Sequence of chain 13.C:
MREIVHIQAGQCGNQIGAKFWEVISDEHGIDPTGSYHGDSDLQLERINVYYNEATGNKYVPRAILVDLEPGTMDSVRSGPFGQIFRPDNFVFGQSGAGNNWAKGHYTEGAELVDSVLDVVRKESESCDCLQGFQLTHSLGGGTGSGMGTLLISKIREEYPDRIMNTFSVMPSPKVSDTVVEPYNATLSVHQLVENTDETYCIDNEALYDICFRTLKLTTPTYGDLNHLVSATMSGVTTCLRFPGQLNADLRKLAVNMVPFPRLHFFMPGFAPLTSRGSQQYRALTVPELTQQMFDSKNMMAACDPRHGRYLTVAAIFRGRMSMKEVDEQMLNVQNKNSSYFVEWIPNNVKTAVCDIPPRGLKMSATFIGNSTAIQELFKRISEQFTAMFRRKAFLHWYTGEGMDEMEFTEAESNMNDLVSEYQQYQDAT

The small molecule below binds the protein below.
Small molecule (SMILES): CC(=O)O[C@H]1C(=O)[C@@]2(C)[C@H]([C@H](OC(=O)c3ccccc3)[C@]3(O)C[C@H](OC(=O)[C@H](O)[C@@H](NC(=O)c4ccccc4)c4ccccc4)C(C)=C1C3(C)C)[C@]1(OC(C)=O)CO[C@@H]1C[C@@H]2O

Binding-site contacts:
Ligand atom C39 contacts residue ALA231 of chain 13.C at 3.8 Å (hydrophobic).
Ligand atom C16 contacts residue PRO272 of chain 13.C at 3.6 Å (hydrophobic).
Ligand atom C40 contacts residue VAL23 of chain 13.C at 3.5 Å (hydrophobic).
Ligand atom O06 contacts residue LEU273 of chain 13.C at 3.6 Å.
Ligand atom C06 contacts residue HIS227 of chain 13.C at 2.3 Å.
Ligand atom C44 contacts residue LEU361 of chain 13.C at 3.8 Å (hydrophobic).
Ligand atom O08 contacts residue ARG276 of chain 13.C at 3.3 Å.
Ligand atom C41 contacts residue SER234 of chain 13.C at 3.7 Å.
Ligand atom C28 contacts residue PRO358 of chain 13.C at 3.8 Å (hydrophobic).
Ligand atom C14 contacts residue THR274 of chain 13.C at 3.6 Å.
Ligand atom O13 contacts residue ARG359 of chain 13.C at 3.1 Å (salt-bridge).
Ligand atom O13 contacts residue PRO358 of chain 13.C at 3.5 Å.
Ligand atom C31 contacts residue HIS227 of chain 13.C at 3.8 Å.
Ligand atom C09 contacts residue HIS227 of chain 13.C at 3.3 Å.
Ligand atom O07 contacts residue ARG276 of chain 13.C at 3.8 Å.
Ligand atom O12 contacts residue GLY360 of chain 13.C at 3.4 Å (h-bond).
Ligand atom C40 contacts residue SER234 of chain 13.C at 3.1 Å.
Ligand atom O06 contacts residue THR274 of chain 13.C at 3.1 Å (h-bond).
Ligand atom C07 contacts residue HIS227 of chain 13.C at 2.3 Å.
Ligand atom C04 contacts residue HIS227 of chain 13.C at 3.3 Å.
Ligand atom C08 contacts residue LEU228 of chain 13.C at 3.6 Å (hydrophobic).
Ligand atom C36 contacts residue HIS227 of chain 13.C at 3.7 Å.
Ligand atom C13 contacts residue HIS227 of chain 13.C at 3.9 Å.
Ligand atom C15 contacts residue PRO272 of chain 13.C at 3.3 Å (hydrophobic).
Ligand atom C19 contacts residue THR274 of chain 13.C at 3.2 Å.
Ligand atom C06 contacts residue ASP224 of chain 13.C at 3.4 Å.
Ligand atom O06 contacts residue PRO272 of chain 13.C at 3.6 Å.
Ligand atom C44 contacts residue GLY360 of chain 13.C at 3.9 Å.
Ligand atom C14 contacts residue LEU215 of chain 13.C at 3.8 Å (hydrophobic).
Ligand atom C17 contacts residue LEU361 of chain 13.C at 3.9 Å (hydrophobic).
Ligand atom C42 contacts residue VAL23 of chain 13.C at 3.4 Å (hydrophobic).
Ligand atom O06 contacts residue LEU215 of chain 13.C at 3.7 Å.
Ligand atom C30 contacts residue HIS227 of chain 13.C at 3.1 Å.
Ligand atom O13 contacts residue GLY360 of chain 13.C at 3.8 Å.
Ligand atom O14 contacts residue HIS227 of chain 13.C at 2.1 Å (h-bond).
Ligand atom C08 contacts residue HIS227 of chain 13.C at 2.9 Å.
Ligand atom C19 contacts residue ARG276 of chain 13.C at 3.9 Å.
Ligand atom O05 contacts residue LEU361 of chain 13.C at 3.8 Å.
Ligand atom C41 contacts residue VAL23 of chain 13.C at 2.8 Å (hydrophobic).
Ligand atom C05 contacts residue HIS227 of chain 13.C at 2.9 Å.